Sequence of chain 1.B:
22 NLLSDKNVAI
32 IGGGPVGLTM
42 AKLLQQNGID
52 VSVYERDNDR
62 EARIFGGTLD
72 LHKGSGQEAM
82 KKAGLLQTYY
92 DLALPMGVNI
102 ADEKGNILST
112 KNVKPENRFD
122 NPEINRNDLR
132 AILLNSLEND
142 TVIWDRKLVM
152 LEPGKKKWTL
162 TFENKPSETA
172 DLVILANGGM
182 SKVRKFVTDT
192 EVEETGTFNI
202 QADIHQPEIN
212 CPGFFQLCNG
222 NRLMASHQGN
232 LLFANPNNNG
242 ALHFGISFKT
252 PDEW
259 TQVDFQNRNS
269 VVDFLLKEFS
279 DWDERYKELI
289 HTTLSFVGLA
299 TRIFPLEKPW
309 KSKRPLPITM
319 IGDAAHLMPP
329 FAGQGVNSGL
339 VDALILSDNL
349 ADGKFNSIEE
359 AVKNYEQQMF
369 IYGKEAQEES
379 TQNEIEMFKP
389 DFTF

Binding-site contacts:
Ligand atom C10 contacts residue ALA330 of chain 1.B at 3.9 Å (hydrophobic).
Ligand atom C3 contacts residue PHE234 of chain 1.B at 3.6 Å (hydrophobic).
Ligand atom O91 contacts residue ALA330 of chain 1.B at 3.8 Å.
Ligand atom C71 contacts residue PHE392 of chain 1.B at 3.7 Å (hydrophobic).
Ligand atom C41 contacts residue PRO328 of chain 1.B at 3.6 Å (hydrophobic).
Ligand atom C21 contacts residue PHE234 of chain 1.B at 3.9 Å (hydrophobic).
Ligand atom C12 contacts residue ARG223 of chain 1.B at 3.7 Å.
Ligand atom O1C contacts residue FAD1 of chain 1.I at 3.1 Å (h-bond).
Ligand atom O21 contacts residue HIS244 of chain 1.B at 3.4 Å (h-bond).
Ligand atom C2 contacts residue PHE234 of chain 1.B at 3.6 Å (hydrophobic).
Ligand atom C12 contacts residue FAD1 of chain 1.I at 3.9 Å.
Ligand atom C6 contacts residue PHE234 of chain 1.B at 3.7 Å (hydrophobic).
Ligand atom C91 contacts residue ALA330 of chain 1.B at 3.8 Å (hydrophobic).
Ligand atom C43 contacts residue PRO328 of chain 1.B at 3.6 Å (hydrophobic).
Ligand atom N7 contacts residue PHE329 of chain 1.B at 3.3 Å (h-bond).
Ligand atom C42 contacts residue PRO328 of chain 1.B at 3.5 Å (hydrophobic).
Ligand atom O3 contacts residue GLN202 of chain 1.B at 3.2 Å (h-bond).
Ligand atom O12 contacts residue FAD1 of chain 1.I at 2.9 Å (h-bond).
Ligand atom N21 contacts residue ASN236 of chain 1.B at 3.8 Å.
Ligand atom C71 contacts residue MET225 of chain 1.B at 3.8 Å (hydrophobic).
Ligand atom C43 contacts residue FAD1 of chain 1.I at 2.8 Å.
Ligand atom C72 contacts residue PHE329 of chain 1.B at 3.4 Å (hydrophobic).
Ligand atom C72 contacts residue MET385 of chain 1.B at 3.7 Å (hydrophobic).
Ligand atom C10 contacts residue GLY331 of chain 1.B at 3.8 Å.
Ligand atom O3 contacts residue GLY246 of chain 1.B at 3.4 Å.
Ligand atom C7 contacts residue PHE329 of chain 1.B at 3.3 Å (hydrophobic).
Ligand atom C51 contacts residue PRO328 of chain 1.B at 3.8 Å (hydrophobic).
Ligand atom C11 contacts residue ARG223 of chain 1.B at 3.8 Å.
Ligand atom C6 contacts residue PHE329 of chain 1.B at 3.9 Å (hydrophobic).
Ligand atom C5 contacts residue PHE234 of chain 1.B at 3.3 Å (hydrophobic).
Ligand atom O12 contacts residue ARG223 of chain 1.B at 3.5 Å (salt-bridge).
Ligand atom O3 contacts residue PHE234 of chain 1.B at 3.8 Å.
Ligand atom O21 contacts residue GLY246 of chain 1.B at 3.7 Å.
Ligand atom O1 contacts residue ARG223 of chain 1.B at 3.2 Å (salt-bridge).
Ligand atom C61 contacts residue PHE329 of chain 1.B at 3.6 Å (hydrophobic).
Ligand atom C42 contacts residue PHE329 of chain 1.B at 3.3 Å (hydrophobic).
Ligand atom O10 contacts residue GLY331 of chain 1.B at 3.7 Å.
Ligand atom O21 contacts residue PHE234 of chain 1.B at 3.7 Å.
Ligand atom C4 contacts residue PHE234 of chain 1.B at 3.6 Å (hydrophobic).
Ligand atom O11 contacts residue ARG223 of chain 1.B at 3.5 Å (salt-bridge).

This small molecule binds to this protein.
Small molecule (SMILES): C[NH+](C)c1cc(NC(=O)CNC(C)(C)C)c(O)c2c1C[C@H]1C[C@H]3[C@H]([NH+](C)C)C(O)=C(C(N)=O)C(=O)[C@@]3(O)C(O)=C1C2=O